Sequence of chain 1.A:
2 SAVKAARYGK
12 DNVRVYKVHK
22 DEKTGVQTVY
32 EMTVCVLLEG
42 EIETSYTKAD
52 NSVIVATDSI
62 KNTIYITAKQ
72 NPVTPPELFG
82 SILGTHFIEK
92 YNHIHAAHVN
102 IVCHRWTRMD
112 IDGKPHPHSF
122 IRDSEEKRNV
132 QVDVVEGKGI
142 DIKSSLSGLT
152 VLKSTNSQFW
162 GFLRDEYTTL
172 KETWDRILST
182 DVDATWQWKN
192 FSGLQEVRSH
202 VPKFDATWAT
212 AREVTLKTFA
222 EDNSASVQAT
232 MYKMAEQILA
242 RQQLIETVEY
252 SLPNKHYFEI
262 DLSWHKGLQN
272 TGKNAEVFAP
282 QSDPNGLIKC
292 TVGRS

Binding-site contacts:
Ligand atom O2 contacts residue PHE259 of chain 2.A at 3.4 Å.
Ligand atom N1 contacts residue PHE259 of chain 2.A at 3.5 Å.
Ligand atom C6 contacts residue PHE259 of chain 2.A at 3.6 Å (hydrophobic).
Ligand atom N3 contacts residue PHE259 of chain 2.A at 3.4 Å.
Ligand atom N9 contacts residue PHE259 of chain 2.A at 3.7 Å.
Ligand atom N7 contacts residue ASP59 of chain 1.A at 2.8 Å (salt-bridge).
Ligand atom O6 contacts residue ASP59 of chain 1.A at 3.6 Å.
Ligand atom O6 contacts residue LEU171 of chain 2.A at 3.0 Å.
Ligand atom C5 contacts residue PHE259 of chain 2.A at 3.6 Å (hydrophobic).
Ligand atom N9 contacts residue LYS62 of chain 1.A at 4.2 Å.
Ligand atom C4 contacts residue PHE259 of chain 2.A at 3.5 Å (hydrophobic).
Ligand atom C5 contacts residue LYS62 of chain 1.A at 4.3 Å.
Ligand atom O2 contacts residue GLU260 of chain 2.A at 3.6 Å (salt-bridge).
Ligand atom N8 contacts residue ASP59 of chain 1.A at 3.9 Å.
Ligand atom N7 contacts residue PHE259 of chain 2.A at 4.0 Å.
Ligand atom N8 contacts residue PHE259 of chain 2.A at 4.2 Å.
Ligand atom C2 contacts residue PHE259 of chain 2.A at 3.4 Å (hydrophobic).
Ligand atom C5 contacts residue ASP59 of chain 1.A at 3.7 Å.
Ligand atom N7 contacts residue LYS62 of chain 1.A at 3.2 Å (salt-bridge).
Ligand atom C6 contacts residue ASP59 of chain 1.A at 4.1 Å.
Ligand atom C6 contacts residue LEU171 of chain 2.A at 4.0 Å (hydrophobic).
Ligand atom N8 contacts residue LYS62 of chain 1.A at 3.1 Å (salt-bridge).
Ligand atom O6 contacts residue PHE259 of chain 2.A at 4.1 Å.

The small molecule below binds the protein below.
Small molecule (SMILES): O=c1[nH]c(=O)c2nn[nH]c2[nH]1

Sequence of chain 2.A:
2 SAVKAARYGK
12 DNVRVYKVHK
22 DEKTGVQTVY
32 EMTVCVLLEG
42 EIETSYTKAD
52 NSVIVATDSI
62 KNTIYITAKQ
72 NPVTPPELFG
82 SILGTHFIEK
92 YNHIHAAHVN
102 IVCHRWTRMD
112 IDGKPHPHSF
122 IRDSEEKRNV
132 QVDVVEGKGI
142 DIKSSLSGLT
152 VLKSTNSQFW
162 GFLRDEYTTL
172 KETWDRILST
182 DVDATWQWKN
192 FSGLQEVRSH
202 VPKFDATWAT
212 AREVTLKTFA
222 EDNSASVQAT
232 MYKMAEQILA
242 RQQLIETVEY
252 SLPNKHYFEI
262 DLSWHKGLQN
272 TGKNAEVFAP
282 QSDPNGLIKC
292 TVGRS